Sequence of chain 1.A:
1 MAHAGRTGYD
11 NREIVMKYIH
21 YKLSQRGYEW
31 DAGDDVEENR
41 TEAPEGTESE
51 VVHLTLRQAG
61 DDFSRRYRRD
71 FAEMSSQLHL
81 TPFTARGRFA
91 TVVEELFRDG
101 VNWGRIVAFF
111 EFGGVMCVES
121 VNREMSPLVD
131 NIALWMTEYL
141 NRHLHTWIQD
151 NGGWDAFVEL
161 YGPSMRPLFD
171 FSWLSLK

The protein below binds the small molecule below.
Small molecule (SMILES): CC(C)OC(=O)Nc1ccc(C2=NN(C(=O)c3ccc(Br)cc3)[C@H](c3ccccc3)C2)cc1

Binding-site contacts:
Ligand atom O3 contacts residue ARG88 of chain 1.A at 3.2 Å.
Ligand atom C21 contacts residue LEU176 of chain 1.A at 3.5 Å (hydrophobic).
Ligand atom C21 contacts residue LEU174 of chain 1.A at 3.5 Å (hydrophobic).
Ligand atom C25 contacts residue ALA108 of chain 1.A at 3.5 Å (hydrophobic).
Ligand atom C19 contacts residue MET74 of chain 1.A at 2.9 Å (hydrophobic).
Ligand atom N3 contacts residue MET74 of chain 1.A at 3.3 Å.
Ligand atom C21 contacts residue MET74 of chain 1.A at 3.3 Å (hydrophobic).
Ligand atom C10 contacts residue LEU78 of chain 1.A at 3.4 Å (hydrophobic).
Ligand atom C22 contacts residue LEU176 of chain 1.A at 3.4 Å (hydrophobic).
Ligand atom BR1 contacts residue MET116 of chain 1.A at 3.2 Å.
Ligand atom C20 contacts residue VAL92 of chain 1.A at 3.5 Å (hydrophobic).
Ligand atom C14 contacts residue ARG88 of chain 1.A at 2.8 Å.
Ligand atom C25 contacts residue PHE71 of chain 1.A at 3.5 Å (hydrophobic).
Ligand atom C18 contacts residue MET74 of chain 1.A at 3.5 Å (hydrophobic).
Ligand atom C9 contacts residue LEU176 of chain 1.A at 3.4 Å (hydrophobic).
Ligand atom C19 contacts residue PHE112 of chain 1.A at 3.2 Å (hydrophobic).
Ligand atom C18 contacts residue LEU78 of chain 1.A at 3.2 Å (hydrophobic).
Ligand atom N1 contacts residue LEU78 of chain 1.A at 2.8 Å.
Ligand atom C15 contacts residue ARG88 of chain 1.A at 3.4 Å.
Ligand atom C26 contacts residue ALA108 of chain 1.A at 3.0 Å (hydrophobic).
Ligand atom C2 contacts residue ARG88 of chain 1.A at 3.0 Å.
Ligand atom C18 contacts residue PHE112 of chain 1.A at 3.4 Å (hydrophobic).
Ligand atom C24 contacts residue ALA108 of chain 1.A at 3.6 Å (hydrophobic).
Ligand atom C20 contacts residue MET74 of chain 1.A at 3.2 Å (hydrophobic).
Ligand atom C26 contacts residue LEU174 of chain 1.A at 3.0 Å (hydrophobic).
Ligand atom C3 contacts residue ARG88 of chain 1.A at 3.2 Å.
Ligand atom BR1 contacts residue ALA85 of chain 1.A at 3.3 Å.
Ligand atom C1 contacts residue ARG88 of chain 1.A at 3.3 Å.
Ligand atom C8 contacts residue LEU78 of chain 1.A at 3.5 Å (hydrophobic).
Ligand atom C13 contacts residue ARG88 of chain 1.A at 3.5 Å.
Ligand atom C25 contacts residue PHE112 of chain 1.A at 3.2 Å (hydrophobic).
Ligand atom C6 contacts residue LEU80 of chain 1.A at 3.4 Å (hydrophobic).
Ligand atom C5 contacts residue MET116 of chain 1.A at 3.6 Å (hydrophobic).
Ligand atom O2 contacts residue LEU174 of chain 1.A at 3.0 Å (h-bond).
Ligand atom C7 contacts residue LEU78 of chain 1.A at 3.0 Å (hydrophobic).
Ligand atom O2 contacts residue TRP173 of chain 1.A at 3.3 Å (h-bond).
Ligand atom C5 contacts residue PHE112 of chain 1.A at 3.5 Å (hydrophobic).
Ligand atom C1 contacts residue LEU80 of chain 1.A at 3.5 Å (hydrophobic).
Ligand atom N2 contacts residue LEU78 of chain 1.A at 2.8 Å.
Ligand atom C3 contacts residue LEU78 of chain 1.A at 3.3 Å (hydrophobic).